A small-molecule ligand and the protein it binds are described below.
Small molecule (SMILES): C#CCN1CCC[C@H](CN(CCOC)C(=O)c2ccc3ccccc3c2)C1

Sequence of chain 1.B:
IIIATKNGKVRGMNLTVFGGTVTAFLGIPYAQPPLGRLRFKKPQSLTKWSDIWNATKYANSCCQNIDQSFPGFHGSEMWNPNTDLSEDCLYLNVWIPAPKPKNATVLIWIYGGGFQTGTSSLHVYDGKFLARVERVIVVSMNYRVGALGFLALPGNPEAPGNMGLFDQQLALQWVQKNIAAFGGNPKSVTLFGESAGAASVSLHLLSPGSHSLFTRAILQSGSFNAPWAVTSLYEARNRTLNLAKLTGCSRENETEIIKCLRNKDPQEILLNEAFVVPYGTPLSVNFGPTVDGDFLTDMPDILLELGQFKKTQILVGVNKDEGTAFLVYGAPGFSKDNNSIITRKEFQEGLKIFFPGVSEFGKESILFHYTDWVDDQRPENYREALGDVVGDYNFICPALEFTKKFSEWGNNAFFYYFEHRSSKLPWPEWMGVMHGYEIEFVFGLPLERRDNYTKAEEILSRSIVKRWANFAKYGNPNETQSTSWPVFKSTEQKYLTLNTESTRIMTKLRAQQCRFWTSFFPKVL

Binding-site contacts:
Ligand atom CAP contacts residue THR120 of chain 1.B at 3.4 Å.
Ligand atom CAX contacts residue GLY117 of chain 1.B at 4.1 Å.
Ligand atom OAF contacts residue TYR332 of chain 1.B at 4.3 Å.
Ligand atom OAA contacts residue GLY116 of chain 1.B at 4.0 Å.
Ligand atom CAO contacts residue ASP70 of chain 1.B at 4.2 Å.
Ligand atom CAZ contacts residue HIS438 of chain 1.B at 4.3 Å.
Ligand atom OAF contacts residue PHE329 of chain 1.B at 3.9 Å.
Ligand atom CAV contacts residue GLY117 of chain 1.B at 3.7 Å.
Ligand atom CBA contacts residue GLY117 of chain 1.B at 4.0 Å.
Ligand atom CAT contacts residue PRO285 of chain 1.B at 4.0 Å (hydrophobic).
Ligand atom NAM contacts residue ASP70 of chain 1.B at 4.0 Å.
Ligand atom CAS contacts residue PRO285 of chain 1.B at 4.0 Å (hydrophobic).
Ligand atom CAW contacts residue GLY117 of chain 1.B at 3.8 Å.
Ligand atom CAV contacts residue PHE329 of chain 1.B at 3.9 Å (hydrophobic).
Ligand atom CAZ contacts residue PHE329 of chain 1.B at 4.2 Å (hydrophobic).
Ligand atom CAU contacts residue PHE329 of chain 1.B at 4.2 Å (hydrophobic).
Ligand atom CAX contacts residue LEU286 of chain 1.B at 4.0 Å (hydrophobic).
Ligand atom CAT contacts residue GLY117 of chain 1.B at 4.2 Å.
Ligand atom OAA contacts residue THR120 of chain 1.B at 3.4 Å (h-bond).
Ligand atom CAY contacts residue TRP231 of chain 1.B at 3.7 Å (hydrophobic).
Ligand atom CAD contacts residue PHE329 of chain 1.B at 3.9 Å (hydrophobic).
Ligand atom CAT contacts residue LEU286 of chain 1.B at 4.2 Å (hydrophobic).
Ligand atom CAP contacts residue ASP70 of chain 1.B at 3.8 Å.
Ligand atom CAX contacts residue VAL288 of chain 1.B at 4.2 Å (hydrophobic).
Ligand atom CBA contacts residue HIS438 of chain 1.B at 4.2 Å.
Ligand atom CAY contacts residue LEU286 of chain 1.B at 4.3 Å (hydrophobic).
Ligand atom CAO contacts residue ASN68 of chain 1.B at 3.8 Å.
Ligand atom CBA contacts residue SER198 of chain 1.B at 3.5 Å.
Ligand atom CAW contacts residue PHE329 of chain 1.B at 4.2 Å (hydrophobic).
Ligand atom CAZ contacts residue PHE398 of chain 1.B at 4.0 Å (hydrophobic).
Ligand atom CAP contacts residue ILE69 of chain 1.B at 4.0 Å (hydrophobic).
Ligand atom CAZ contacts residue SER198 of chain 1.B at 3.2 Å.
Ligand atom CAQ contacts residue ASP70 of chain 1.B at 3.5 Å.
Ligand atom CBA contacts residue PHE329 of chain 1.B at 4.0 Å (hydrophobic).
Ligand atom CAE contacts residue PHE329 of chain 1.B at 4.3 Å (hydrophobic).
Ligand atom CAE contacts residue TYR332 of chain 1.B at 3.8 Å (hydrophobic).
Ligand atom CAU contacts residue GLY116 of chain 1.B at 4.2 Å.
Ligand atom CAT contacts residue SER287 of chain 1.B at 3.9 Å.
Ligand atom CAU contacts residue GLY117 of chain 1.B at 4.0 Å.
Ligand atom CAP contacts residue ASN68 of chain 1.B at 2.8 Å.